Binding-site contacts:
Ligand atom C1 contacts residue SER800 of chain 1.I at 3.3 Å.
Ligand atom C1 contacts residue ASN798 of chain 1.I at 1.4 Å.
Ligand atom C3 contacts residue ASN798 of chain 1.I at 3.8 Å.
Ligand atom C5 contacts residue GLN801 of chain 1.I at 4.2 Å.
Ligand atom C5 contacts residue SER800 of chain 1.I at 3.6 Å.
Ligand atom N2 contacts residue ASN798 of chain 1.I at 2.9 Å (h-bond).
Ligand atom O5 contacts residue ASN798 of chain 1.I at 2.3 Å (h-bond).
Ligand atom C5 contacts residue ASN798 of chain 1.I at 3.7 Å.
Ligand atom C7 contacts residue ASN798 of chain 1.I at 3.7 Å.
Ligand atom C4 contacts residue ASN798 of chain 1.I at 4.2 Å.
Ligand atom C2 contacts residue ASN798 of chain 1.I at 2.5 Å.
Ligand atom C6 contacts residue GLN801 of chain 1.I at 3.8 Å.
Ligand atom O5 contacts residue SER800 of chain 1.I at 3.4 Å (h-bond).
Ligand atom O7 contacts residue ASN798 of chain 1.I at 4.1 Å.
Ligand atom C6 contacts residue SER800 of chain 1.I at 4.3 Å.

A small-molecule ligand and the protein it binds are described below.
Small molecule (SMILES): CC(=O)N[C@@H]1[C@@H](O)[C@H](O)[C@@H](CO)O[C@H]1O

Sequence of chain 1.I:
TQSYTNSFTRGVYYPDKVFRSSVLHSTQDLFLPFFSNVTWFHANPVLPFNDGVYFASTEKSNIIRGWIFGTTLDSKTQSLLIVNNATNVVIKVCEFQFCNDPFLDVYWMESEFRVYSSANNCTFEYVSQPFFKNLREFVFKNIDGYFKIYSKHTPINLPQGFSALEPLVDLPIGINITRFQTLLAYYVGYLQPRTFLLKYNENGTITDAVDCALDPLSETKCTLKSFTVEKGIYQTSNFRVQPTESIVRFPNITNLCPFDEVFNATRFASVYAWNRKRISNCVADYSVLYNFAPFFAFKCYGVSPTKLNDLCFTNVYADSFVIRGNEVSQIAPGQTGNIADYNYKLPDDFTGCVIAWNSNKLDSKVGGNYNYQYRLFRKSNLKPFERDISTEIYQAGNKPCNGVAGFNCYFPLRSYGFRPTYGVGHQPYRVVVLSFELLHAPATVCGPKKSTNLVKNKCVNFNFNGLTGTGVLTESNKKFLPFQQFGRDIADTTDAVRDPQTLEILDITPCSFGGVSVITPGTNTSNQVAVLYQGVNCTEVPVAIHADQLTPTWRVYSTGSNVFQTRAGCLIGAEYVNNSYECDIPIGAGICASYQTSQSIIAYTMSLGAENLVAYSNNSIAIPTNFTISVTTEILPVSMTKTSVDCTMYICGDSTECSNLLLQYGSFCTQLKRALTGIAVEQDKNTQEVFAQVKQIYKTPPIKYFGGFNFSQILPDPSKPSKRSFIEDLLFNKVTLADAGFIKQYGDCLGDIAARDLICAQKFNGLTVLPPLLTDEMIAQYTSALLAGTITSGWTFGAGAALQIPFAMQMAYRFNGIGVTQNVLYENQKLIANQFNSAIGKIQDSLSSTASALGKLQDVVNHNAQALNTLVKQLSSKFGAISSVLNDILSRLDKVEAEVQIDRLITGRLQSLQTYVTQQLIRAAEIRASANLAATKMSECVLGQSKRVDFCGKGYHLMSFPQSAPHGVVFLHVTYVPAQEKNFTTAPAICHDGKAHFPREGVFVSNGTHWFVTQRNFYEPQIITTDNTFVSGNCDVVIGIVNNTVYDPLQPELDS